Sequence of chain 1.A:
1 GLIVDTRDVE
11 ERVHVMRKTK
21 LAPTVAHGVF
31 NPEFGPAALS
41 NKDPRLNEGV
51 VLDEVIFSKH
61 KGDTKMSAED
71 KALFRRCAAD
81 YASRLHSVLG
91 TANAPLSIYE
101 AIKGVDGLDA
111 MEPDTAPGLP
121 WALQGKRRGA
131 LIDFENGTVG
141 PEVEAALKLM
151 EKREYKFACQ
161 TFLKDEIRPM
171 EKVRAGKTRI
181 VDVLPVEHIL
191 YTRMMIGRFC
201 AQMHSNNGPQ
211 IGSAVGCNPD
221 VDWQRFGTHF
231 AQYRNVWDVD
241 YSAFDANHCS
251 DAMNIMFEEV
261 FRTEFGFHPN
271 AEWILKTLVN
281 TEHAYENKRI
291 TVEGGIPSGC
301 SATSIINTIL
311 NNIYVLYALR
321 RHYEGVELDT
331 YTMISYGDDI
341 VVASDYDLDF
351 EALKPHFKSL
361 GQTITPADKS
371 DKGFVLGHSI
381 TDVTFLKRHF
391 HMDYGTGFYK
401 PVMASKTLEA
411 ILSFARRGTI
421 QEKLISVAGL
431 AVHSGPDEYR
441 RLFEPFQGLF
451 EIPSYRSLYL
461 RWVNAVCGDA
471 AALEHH

Binding-site contacts:
Ligand atom O4' contacts residue SER301 of chain 1.A at 3.2 Å (h-bond).
Ligand atom OP1 contacts residue ARG193 of chain 1.A at 2.9 Å (salt-bridge).
Ligand atom N2 contacts residue TYR336 of chain 1.A at 2.7 Å (h-bond).
Ligand atom C2 contacts residue C3 of chain 1.C at 3.2 Å.
Ligand atom O2' contacts residue CYS300 of chain 1.A at 2.3 Å (h-bond).
Ligand atom OP1 contacts residue LEU108 of chain 1.A at 3.1 Å.
Ligand atom C2' contacts residue CYS300 of chain 1.A at 3.4 Å (hydrophobic).
Ligand atom OP2 contacts residue ASP109 of chain 1.A at 2.9 Å.
Ligand atom O3' contacts residue SER301 of chain 1.A at 3.1 Å.
Ligand atom N2 contacts residue C3 of chain 1.C at 2.7 Å (h-bond).
Ligand atom N2 contacts residue C4 of chain 1.C at 2.7 Å (h-bond).
Ligand atom N1 contacts residue C4 of chain 1.C at 2.9 Å (h-bond).
Ligand atom N1 contacts residue C3 of chain 1.C at 2.8 Å (h-bond).
Ligand atom O6 contacts residue C3 of chain 1.C at 3.0 Å (h-bond).
Ligand atom OP1 contacts residue ASP109 of chain 1.A at 2.6 Å (salt-bridge).
Ligand atom N2 contacts residue SER304 of chain 1.A at 2.9 Å (h-bond).
Ligand atom N4 contacts residue G1 of chain 1.C at 3.0 Å (h-bond).
Ligand atom C4' contacts residue GLY299 of chain 1.A at 3.3 Å.
Ligand atom OP1 contacts residue ARG128 of chain 1.A at 2.6 Å (salt-bridge).
Ligand atom O4' contacts residue GLY299 of chain 1.A at 3.3 Å (h-bond).
Ligand atom N2 contacts residue C5 of chain 1.C at 3.0 Å (h-bond).
Ligand atom OP1 contacts residue ALA116 of chain 1.A at 3.0 Å (h-bond).
Ligand atom O6 contacts residue C5 of chain 1.C at 3.3 Å (h-bond).
Ligand atom O6 contacts residue C4 of chain 1.C at 3.2 Å (h-bond).
Ligand atom O2 contacts residue G2 of chain 1.C at 3.1 Å (h-bond).
Ligand atom O6 contacts residue G2 of chain 1.C at 2.9 Å (h-bond).
Ligand atom O2' contacts residue SER301 of chain 1.A at 2.8 Å (h-bond).
Ligand atom O3' contacts residue GLY216 of chain 1.A at 3.3 Å.
Ligand atom OP1 contacts residue THR115 of chain 1.A at 2.9 Å (h-bond).
Ligand atom OP1 contacts residue SER301 of chain 1.A at 3.3 Å.
Ligand atom N1 contacts residue C5 of chain 1.C at 2.8 Å (h-bond).
Ligand atom O2' contacts residue ASN218 of chain 1.A at 3.1 Å (h-bond).
Ligand atom C2 contacts residue C5 of chain 1.C at 3.3 Å.
Ligand atom N4 contacts residue G2 of chain 1.C at 3.2 Å (h-bond).
Ligand atom N3 contacts residue LYS164 of chain 1.A at 3.2 Å (salt-bridge).
Ligand atom N7 contacts residue LYS20 of chain 1.A at 3.2 Å.
Ligand atom OP1 contacts residue ASN218 of chain 1.A at 3.3 Å (h-bond).
Ligand atom O2' contacts residue GLY216 of chain 1.A at 3.0 Å.
Ligand atom C6 contacts residue C3 of chain 1.C at 3.3 Å.
Ligand atom N3 contacts residue G2 of chain 1.C at 3.1 Å (h-bond).

A protein and the small-molecule ligand that binds it are described below.
Small molecule (SMILES): Nc1ccn([C@@H]2O[C@H](CO[P](=O)(O)O[C@H]3[C@@H](O)[C@H](n4ccc(N)nc4=O)O[C@@H]3CO[P](=O)(O)O[C@H]3[C@@H](O)[C@H](n4cnc5c(=O)nc(N)[nH]c54)O[C@@H]3CO[P](=O)(O)O[C@H]3[C@@H](O)[C@H](n4cnc5c(=O)nc(N)[nH]c54)O[C@@H]3CO[P](=O)(O)O[C@H]3[C@@H](O)[C@H](n4cnc5c(=O)nc(N)[nH]c54)O[C@@H]3CO[P](=O)(O)O[C@H]3[C@@H](O)[C@H](n4ccc(=O)[nH]c4=O)O[C@@H]3CO[P](=O)(O)O[C@H]3[C@@H](O)[C@H](n4cnc5c(N)ncnc54)O[C@@H]3CO)[C@@H](O)[C@H]2O)c(=O)n1